Sequence of chain 1.C:
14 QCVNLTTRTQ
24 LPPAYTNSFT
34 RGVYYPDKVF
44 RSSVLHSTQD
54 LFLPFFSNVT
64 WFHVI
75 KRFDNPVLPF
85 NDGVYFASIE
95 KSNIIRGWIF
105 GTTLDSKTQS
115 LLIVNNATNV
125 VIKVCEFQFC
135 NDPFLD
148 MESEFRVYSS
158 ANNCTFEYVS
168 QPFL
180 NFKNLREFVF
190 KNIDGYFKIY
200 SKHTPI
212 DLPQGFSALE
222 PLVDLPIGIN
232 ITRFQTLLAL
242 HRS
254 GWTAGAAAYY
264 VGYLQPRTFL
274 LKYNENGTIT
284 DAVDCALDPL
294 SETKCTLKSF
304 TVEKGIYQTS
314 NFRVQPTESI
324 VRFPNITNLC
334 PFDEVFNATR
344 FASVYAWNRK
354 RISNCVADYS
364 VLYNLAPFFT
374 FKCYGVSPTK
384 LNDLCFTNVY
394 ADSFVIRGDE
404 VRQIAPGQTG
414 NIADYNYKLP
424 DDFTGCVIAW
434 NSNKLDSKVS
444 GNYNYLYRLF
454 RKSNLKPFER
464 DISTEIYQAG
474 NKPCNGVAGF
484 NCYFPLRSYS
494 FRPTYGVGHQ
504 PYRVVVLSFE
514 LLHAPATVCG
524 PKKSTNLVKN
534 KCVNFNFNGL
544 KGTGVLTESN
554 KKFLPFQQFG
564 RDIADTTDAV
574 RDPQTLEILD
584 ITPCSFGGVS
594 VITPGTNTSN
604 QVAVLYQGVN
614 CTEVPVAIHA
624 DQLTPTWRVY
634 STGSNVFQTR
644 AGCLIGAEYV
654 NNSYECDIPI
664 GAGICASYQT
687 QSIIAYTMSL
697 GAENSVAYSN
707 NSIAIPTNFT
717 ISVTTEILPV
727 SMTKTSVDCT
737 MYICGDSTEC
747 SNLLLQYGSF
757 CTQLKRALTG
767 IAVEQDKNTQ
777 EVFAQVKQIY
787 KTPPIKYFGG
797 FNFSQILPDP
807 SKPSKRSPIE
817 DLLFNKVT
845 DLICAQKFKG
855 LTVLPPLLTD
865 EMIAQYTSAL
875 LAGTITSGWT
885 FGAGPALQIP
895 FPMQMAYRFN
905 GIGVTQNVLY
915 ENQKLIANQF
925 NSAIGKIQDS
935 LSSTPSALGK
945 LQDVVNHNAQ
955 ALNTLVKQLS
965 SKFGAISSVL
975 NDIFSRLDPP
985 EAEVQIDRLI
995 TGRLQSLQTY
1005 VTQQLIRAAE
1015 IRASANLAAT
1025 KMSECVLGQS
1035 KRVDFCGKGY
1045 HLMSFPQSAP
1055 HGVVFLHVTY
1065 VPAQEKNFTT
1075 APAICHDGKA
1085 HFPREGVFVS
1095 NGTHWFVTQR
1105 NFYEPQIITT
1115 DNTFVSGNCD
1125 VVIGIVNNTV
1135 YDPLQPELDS

Binding-site contacts:
Ligand atom C3 contacts residue ASN61 of chain 1.C at 3.8 Å.
Ligand atom C6 contacts residue TYR28 of chain 1.C at 3.6 Å (hydrophobic).
Ligand atom C2 contacts residue ASN61 of chain 1.C at 2.5 Å.
Ligand atom C5 contacts residue TYR28 of chain 1.C at 4.5 Å (hydrophobic).
Ligand atom O5 contacts residue ASN61 of chain 1.C at 2.5 Å (h-bond).
Ligand atom N2 contacts residue ASN61 of chain 1.C at 2.8 Å (h-bond).
Ligand atom C5 contacts residue ASN61 of chain 1.C at 3.7 Å.
Ligand atom C7 contacts residue ASN61 of chain 1.C at 3.7 Å.
Ligand atom O5 contacts residue TYR28 of chain 1.C at 4.0 Å.
Ligand atom C1 contacts residue ASN61 of chain 1.C at 1.5 Å.
Ligand atom C4 contacts residue ASN61 of chain 1.C at 4.3 Å.
Ligand atom O7 contacts residue ASN61 of chain 1.C at 4.1 Å.

A small-molecule ligand and the protein it binds are described below.
Small molecule (SMILES): CC(=O)N[C@@H]1[C@@H](O)[C@H](O)[C@@H](CO)O[C@H]1O